Sequence of chain 7.A:
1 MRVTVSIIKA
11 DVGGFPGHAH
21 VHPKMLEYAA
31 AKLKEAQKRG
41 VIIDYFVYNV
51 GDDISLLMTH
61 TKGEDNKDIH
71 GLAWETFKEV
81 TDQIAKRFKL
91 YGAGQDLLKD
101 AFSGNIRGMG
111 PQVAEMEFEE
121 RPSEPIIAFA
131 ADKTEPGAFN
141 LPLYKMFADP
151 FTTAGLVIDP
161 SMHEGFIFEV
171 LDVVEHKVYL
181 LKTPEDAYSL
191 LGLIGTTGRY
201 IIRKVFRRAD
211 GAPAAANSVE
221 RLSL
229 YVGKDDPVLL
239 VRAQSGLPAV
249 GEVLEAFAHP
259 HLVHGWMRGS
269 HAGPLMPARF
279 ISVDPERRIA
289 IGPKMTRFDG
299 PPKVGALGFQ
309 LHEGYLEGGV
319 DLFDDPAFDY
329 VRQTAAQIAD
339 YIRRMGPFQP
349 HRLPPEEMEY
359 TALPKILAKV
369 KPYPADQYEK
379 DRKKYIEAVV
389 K

A small-molecule ligand and the protein it binds are described below.
Small molecule (SMILES): O=C(CO)[C@@H](O)[C@H](O)[C@H](O)COP(=O)(O)O

Binding-site contacts:
Ligand atom C4 contacts residue ASP297 of chain 6.A at 3.8 Å.
Ligand atom O3P contacts residue GLN242 of chain 7.A at 2.8 Å (h-bond).
Ligand atom C5 contacts residue HIS18 of chain 6.A at 4.0 Å.
Ligand atom P contacts residue TYR91 of chain 6.A at 3.5 Å.
Ligand atom C5 contacts residue GLN242 of chain 7.A at 3.8 Å.
Ligand atom C6 contacts residue ARG266 of chain 6.A at 3.7 Å.
Ligand atom C6 contacts residue GLN242 of chain 7.A at 3.4 Å.
Ligand atom O4 contacts residue TYR358 of chain 6.A at 3.6 Å.
Ligand atom O3 contacts residue ARG266 of chain 6.A at 2.8 Å (salt-bridge).
Ligand atom O6 contacts residue TYR358 of chain 6.A at 3.6 Å (h-bond).
Ligand atom O3 contacts residue TRP264 of chain 6.A at 3.9 Å.
Ligand atom O3 contacts residue ASP297 of chain 6.A at 2.6 Å (salt-bridge).
Ligand atom O1P contacts residue TYR91 of chain 6.A at 2.6 Å (h-bond).
Ligand atom O5 contacts residue HIS18 of chain 6.A at 3.3 Å.
Ligand atom O2P contacts residue ARG266 of chain 6.A at 3.5 Å (salt-bridge).
Ligand atom C3 contacts residue ASP297 of chain 6.A at 3.1 Å.
Ligand atom O2 contacts residue HIS18 of chain 6.A at 3.5 Å.
Ligand atom C4 contacts residue HIS18 of chain 6.A at 3.5 Å.
Ligand atom O2P contacts residue TYR358 of chain 6.A at 2.4 Å (h-bond).
Ligand atom C5 contacts residue ALA247 of chain 7.A at 3.9 Å (hydrophobic).
Ligand atom O6 contacts residue GLN242 of chain 7.A at 3.1 Å (h-bond).
Ligand atom O5 contacts residue GLN242 of chain 7.A at 2.9 Å (h-bond).
Ligand atom C5 contacts residue ASP297 of chain 6.A at 3.3 Å.
Ligand atom O3 contacts residue MET265 of chain 6.A at 3.6 Å.
Ligand atom O5 contacts residue ALA247 of chain 7.A at 3.4 Å.
Ligand atom C1 contacts residue ARG266 of chain 6.A at 3.7 Å.
Ligand atom P contacts residue SER243 of chain 7.A at 3.9 Å.
Ligand atom O1P contacts residue TYR358 of chain 6.A at 3.8 Å.
Ligand atom C1 contacts residue GLY267 of chain 6.A at 3.6 Å.
Ligand atom O5 contacts residue ASP297 of chain 6.A at 2.7 Å (salt-bridge).
Ligand atom P contacts residue TYR358 of chain 6.A at 3.4 Å.
Ligand atom C1 contacts residue TRP264 of chain 6.A at 3.7 Å (hydrophobic).
Ligand atom C3 contacts residue HIS18 of chain 6.A at 3.5 Å.
Ligand atom P contacts residue GLN242 of chain 7.A at 3.5 Å.
Ligand atom C6 contacts residue TYR358 of chain 6.A at 3.9 Å (hydrophobic).
Ligand atom O3P contacts residue TYR91 of chain 6.A at 3.4 Å (h-bond).
Ligand atom C3 contacts residue ARG266 of chain 6.A at 3.9 Å.
Ligand atom O1 contacts residue GLY267 of chain 6.A at 3.9 Å.
Ligand atom O3P contacts residue SER243 of chain 7.A at 2.7 Å (h-bond).
Ligand atom O4 contacts residue ARG266 of chain 6.A at 3.2 Å.

Sequence of chain 6.A:
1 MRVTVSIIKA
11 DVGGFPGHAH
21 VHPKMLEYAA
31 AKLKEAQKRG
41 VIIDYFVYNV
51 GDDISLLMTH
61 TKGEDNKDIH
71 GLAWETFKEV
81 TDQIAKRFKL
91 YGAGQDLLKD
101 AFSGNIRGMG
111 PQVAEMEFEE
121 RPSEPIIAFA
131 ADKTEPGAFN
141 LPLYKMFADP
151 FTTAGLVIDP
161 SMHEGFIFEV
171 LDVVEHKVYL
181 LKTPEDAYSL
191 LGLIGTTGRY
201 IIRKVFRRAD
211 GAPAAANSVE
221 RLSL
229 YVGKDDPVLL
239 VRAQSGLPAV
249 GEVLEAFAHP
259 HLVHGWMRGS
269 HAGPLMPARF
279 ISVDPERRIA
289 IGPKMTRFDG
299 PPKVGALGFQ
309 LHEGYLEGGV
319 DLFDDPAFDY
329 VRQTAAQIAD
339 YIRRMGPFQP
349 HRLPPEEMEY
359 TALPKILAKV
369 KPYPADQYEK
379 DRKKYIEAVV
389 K